This protein binds this small molecule.
Small molecule (SMILES): CC(=O)N[C@@H]1[C@@H](O)[C@H](O)[C@@H](CO)O[C@H]1O

Sequence of chain 1.D:
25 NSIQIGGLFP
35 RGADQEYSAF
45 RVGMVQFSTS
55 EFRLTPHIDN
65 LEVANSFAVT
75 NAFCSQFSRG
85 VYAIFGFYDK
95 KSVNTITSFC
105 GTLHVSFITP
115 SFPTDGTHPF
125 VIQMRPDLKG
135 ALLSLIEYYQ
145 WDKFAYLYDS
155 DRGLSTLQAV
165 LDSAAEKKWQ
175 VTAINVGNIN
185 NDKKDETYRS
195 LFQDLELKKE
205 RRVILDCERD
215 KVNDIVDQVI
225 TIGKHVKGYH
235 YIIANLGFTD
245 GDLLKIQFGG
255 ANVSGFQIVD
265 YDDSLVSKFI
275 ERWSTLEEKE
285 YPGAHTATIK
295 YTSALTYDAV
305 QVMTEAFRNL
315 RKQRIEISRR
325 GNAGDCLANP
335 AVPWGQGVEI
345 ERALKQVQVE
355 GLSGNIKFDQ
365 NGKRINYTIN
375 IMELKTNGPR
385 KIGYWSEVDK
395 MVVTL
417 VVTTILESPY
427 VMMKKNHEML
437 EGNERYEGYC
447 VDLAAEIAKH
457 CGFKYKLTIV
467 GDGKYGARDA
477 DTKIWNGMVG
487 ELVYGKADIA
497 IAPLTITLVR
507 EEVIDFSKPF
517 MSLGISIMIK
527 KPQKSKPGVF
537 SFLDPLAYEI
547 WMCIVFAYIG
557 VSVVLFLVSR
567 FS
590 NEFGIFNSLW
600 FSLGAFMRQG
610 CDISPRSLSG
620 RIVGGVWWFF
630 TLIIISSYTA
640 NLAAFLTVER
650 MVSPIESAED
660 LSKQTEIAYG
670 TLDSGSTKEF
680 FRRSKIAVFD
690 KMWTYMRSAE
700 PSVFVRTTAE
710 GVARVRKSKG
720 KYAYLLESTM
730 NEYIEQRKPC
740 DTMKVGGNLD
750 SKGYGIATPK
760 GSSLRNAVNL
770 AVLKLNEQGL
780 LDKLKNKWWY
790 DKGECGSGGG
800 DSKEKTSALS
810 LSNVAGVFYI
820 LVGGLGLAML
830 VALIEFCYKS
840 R

Binding-site contacts:
Ligand atom O5 contacts residue ASN359 of chain 1.D at 2.6 Å (h-bond).
Ligand atom N2 contacts residue ASN370 of chain 1.D at 2.9 Å (h-bond).
Ligand atom O5 contacts residue ASN370 of chain 1.D at 2.4 Å (h-bond).
Ligand atom C1 contacts residue ASN359 of chain 1.D at 3.6 Å.
Ligand atom O7 contacts residue ASN370 of chain 1.D at 3.8 Å.
Ligand atom C5 contacts residue ASN359 of chain 1.D at 3.6 Å.
Ligand atom C4 contacts residue ASN370 of chain 1.D at 4.2 Å.
Ligand atom C1 contacts residue ASN370 of chain 1.D at 1.4 Å.
Ligand atom O6 contacts residue ASN359 of chain 1.D at 4.2 Å.
Ligand atom C7 contacts residue ASN370 of chain 1.D at 3.5 Å.
Ligand atom C3 contacts residue ASN370 of chain 1.D at 3.8 Å.
Ligand atom C6 contacts residue ASN359 of chain 1.D at 3.4 Å.
Ligand atom C5 contacts residue ASN370 of chain 1.D at 3.7 Å.
Ligand atom C2 contacts residue ASN370 of chain 1.D at 2.5 Å.